Binding-site contacts:
Ligand atom C24 contacts residue PRO114 of chain 1.B at 3.5 Å (hydrophobic).
Ligand atom C4 contacts residue TYR200 of chain 1.G at 3.8 Å (hydrophobic).
Ligand atom C7 contacts residue GLY199 of chain 1.G at 3.6 Å.
Ligand atom C24 contacts residue THR196 of chain 1.G at 3.7 Å.
Ligand atom C20 contacts residue ILE77 of chain 1.B at 3.7 Å (hydrophobic).
Ligand atom C23 contacts residue PRO114 of chain 1.B at 3.8 Å (hydrophobic).
Ligand atom C21 contacts residue ILE77 of chain 1.B at 3.4 Å (hydrophobic).
Ligand atom C17 contacts residue GLU207 of chain 1.G at 3.1 Å.
Ligand atom O1 contacts residue TYR200 of chain 1.G at 3.6 Å.
Ligand atom N2 contacts residue SER201 of chain 1.G at 3.4 Å (h-bond).
Ligand atom C contacts residue GLN248 of chain 1.G at 3.2 Å.
Ligand atom C27 contacts residue SER201 of chain 1.G at 3.7 Å.
Ligand atom C17 contacts residue ILE289 of chain 1.E at 3.5 Å (hydrophobic).
Ligand atom C23 contacts residue ILE77 of chain 1.B at 3.6 Å (hydrophobic).
Ligand atom C16 contacts residue LEU244 of chain 1.G at 3.5 Å (hydrophobic).
Ligand atom C35 contacts residue TYR200 of chain 1.G at 3.8 Å (hydrophobic).
Ligand atom C16 contacts residue ILE289 of chain 1.E at 3.6 Å (hydrophobic).
Ligand atom C11 contacts residue SER201 of chain 1.G at 3.6 Å.
Ligand atom C22 contacts residue ILE77 of chain 1.B at 3.3 Å (hydrophobic).
Ligand atom C12 contacts residue SER201 of chain 1.G at 3.6 Å.
Ligand atom C18 contacts residue SER201 of chain 1.G at 3.8 Å.
Ligand atom C14 contacts residue LEU244 of chain 1.G at 3.6 Å (hydrophobic).
Ligand atom C26 contacts residue SER201 of chain 1.G at 3.7 Å.
Ligand atom C24 contacts residue GLY199 of chain 1.G at 3.7 Å.
Ligand atom C16 contacts residue GLN248 of chain 1.G at 3.5 Å.
Ligand atom C12 contacts residue GLU207 of chain 1.G at 3.5 Å.
Ligand atom O5 contacts residue ALA116 of chain 1.B at 3.6 Å.
Ligand atom N3 contacts residue ASP181 of chain 1.B at 3.8 Å.
Ligand atom O3 contacts residue SER201 of chain 1.G at 3.3 Å (h-bond).
Ligand atom C23 contacts residue GLY199 of chain 1.G at 3.2 Å.
Ligand atom BR contacts residue HIC75 of chain 1.B at 3.2 Å.
Ligand atom C25 contacts residue THR196 of chain 1.G at 3.4 Å.
Ligand atom O contacts residue TYR200 of chain 1.G at 3.2 Å.
Ligand atom C11 contacts residue GLU207 of chain 1.G at 3.7 Å.
Ligand atom N contacts residue GLY199 of chain 1.G at 2.9 Å (h-bond).
Ligand atom C35 contacts residue VAL249 of chain 1.G at 3.8 Å (hydrophobic).
Ligand atom C8 contacts residue GLY199 of chain 1.G at 3.5 Å.
Ligand atom O3 contacts residue GLY199 of chain 1.G at 3.6 Å.
Ligand atom O4 contacts residue GLU207 of chain 1.G at 3.4 Å (salt-bridge).
Ligand atom C13 contacts residue LEU244 of chain 1.G at 3.7 Å (hydrophobic).

This protein binds this small molecule.
Small molecule (SMILES): C/C1=C\[C@H](C)C[C@H](C)OC(=O)C[C@H](c2ccc(O)cc2)NC(=O)[C@@H](Cc2c(Br)[nH]c3ccccc23)N(C)C(=O)[C@H](C)NC(=O)[C@@H](C)C1

Sequence of chain 1.G:
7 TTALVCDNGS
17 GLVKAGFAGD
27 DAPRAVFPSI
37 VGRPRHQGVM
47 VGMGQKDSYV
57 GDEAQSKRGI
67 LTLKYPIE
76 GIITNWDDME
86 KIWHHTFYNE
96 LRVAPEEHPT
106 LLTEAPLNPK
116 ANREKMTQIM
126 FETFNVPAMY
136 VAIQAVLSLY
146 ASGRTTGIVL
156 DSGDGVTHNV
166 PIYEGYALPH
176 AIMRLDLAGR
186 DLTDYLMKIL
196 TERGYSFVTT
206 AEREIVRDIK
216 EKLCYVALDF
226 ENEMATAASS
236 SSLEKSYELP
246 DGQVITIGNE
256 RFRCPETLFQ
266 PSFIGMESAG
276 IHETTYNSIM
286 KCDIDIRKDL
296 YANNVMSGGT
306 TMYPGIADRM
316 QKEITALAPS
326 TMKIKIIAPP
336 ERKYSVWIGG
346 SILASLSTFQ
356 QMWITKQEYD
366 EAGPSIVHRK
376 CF

Sequence of chain 1.E:
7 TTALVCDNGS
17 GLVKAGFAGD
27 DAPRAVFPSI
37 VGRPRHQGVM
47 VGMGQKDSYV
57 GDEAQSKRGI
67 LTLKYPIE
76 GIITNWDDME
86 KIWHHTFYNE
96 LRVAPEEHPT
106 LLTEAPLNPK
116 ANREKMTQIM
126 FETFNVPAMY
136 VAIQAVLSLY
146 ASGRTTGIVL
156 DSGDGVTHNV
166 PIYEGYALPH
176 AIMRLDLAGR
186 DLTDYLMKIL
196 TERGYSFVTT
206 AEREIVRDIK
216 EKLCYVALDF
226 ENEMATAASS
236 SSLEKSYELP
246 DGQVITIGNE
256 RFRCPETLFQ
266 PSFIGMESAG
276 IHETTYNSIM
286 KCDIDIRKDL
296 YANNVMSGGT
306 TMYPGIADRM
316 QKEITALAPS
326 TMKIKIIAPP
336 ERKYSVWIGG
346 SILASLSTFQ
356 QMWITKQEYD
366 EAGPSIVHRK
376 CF

Sequence of chain 1.B:
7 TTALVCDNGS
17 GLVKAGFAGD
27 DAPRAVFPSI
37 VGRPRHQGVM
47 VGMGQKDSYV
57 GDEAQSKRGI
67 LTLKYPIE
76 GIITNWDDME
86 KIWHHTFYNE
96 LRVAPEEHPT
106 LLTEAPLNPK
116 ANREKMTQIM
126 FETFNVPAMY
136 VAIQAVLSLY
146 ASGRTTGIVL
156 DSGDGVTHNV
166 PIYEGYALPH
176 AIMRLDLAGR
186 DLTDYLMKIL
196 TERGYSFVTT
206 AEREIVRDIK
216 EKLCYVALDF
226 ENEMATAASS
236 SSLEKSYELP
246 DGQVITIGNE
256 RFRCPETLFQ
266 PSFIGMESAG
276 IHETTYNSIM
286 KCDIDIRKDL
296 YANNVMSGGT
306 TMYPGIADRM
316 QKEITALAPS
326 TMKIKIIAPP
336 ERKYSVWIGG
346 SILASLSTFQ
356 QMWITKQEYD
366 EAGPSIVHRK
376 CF